Binding-site contacts:
Ligand atom OAY contacts residue PHE100 of chain 1.F at 3.3 Å.
Ligand atom OAV contacts residue PHE100 of chain 1.F at 3.7 Å.
Ligand atom CAN contacts residue PHE100 of chain 1.F at 4.2 Å (hydrophobic).
Ligand atom CAK contacts residue LEU19 of chain 1.H at 4.0 Å (hydrophobic).
Ligand atom CAZ contacts residue LEU19 of chain 1.H at 3.7 Å (hydrophobic).
Ligand atom NBC contacts residue TRP23 of chain 1.H at 3.8 Å.
Ligand atom CAE contacts residue ARG22 of chain 1.H at 3.7 Å.
Ligand atom OAF contacts residue ARG22 of chain 1.H at 4.2 Å.
Ligand atom CAA contacts residue TYR102 of chain 1.H at 3.7 Å (hydrophobic).
Ligand atom CAZ contacts residue TYR107 of chain 1.H at 3.9 Å (hydrophobic).
Ligand atom CAZ contacts residue PHE100 of chain 1.F at 3.5 Å (hydrophobic).
Ligand atom OAF contacts residue LEU19 of chain 1.H at 4.1 Å.
Ligand atom CAD contacts residue ARG22 of chain 1.H at 4.1 Å.
Ligand atom CAJ contacts residue ILE96 of chain 1.F at 4.2 Å (hydrophobic).
Ligand atom CBB contacts residue PHE100 of chain 1.F at 3.4 Å (hydrophobic).
Ligand atom CAJ contacts residue TRP103 of chain 1.H at 3.9 Å (hydrophobic).
Ligand atom CBA contacts residue PHE100 of chain 1.F at 4.2 Å (hydrophobic).
Ligand atom CAJ contacts residue TYR102 of chain 1.H at 3.5 Å (hydrophobic).
Ligand atom CAC contacts residue TRP23 of chain 1.H at 2.4 Å (hydrophobic).
Ligand atom CAL contacts residue TRP103 of chain 1.H at 4.2 Å (hydrophobic).
Ligand atom CAA contacts residue ILE96 of chain 1.F at 3.9 Å (hydrophobic).
Ligand atom CAN contacts residue LEU19 of chain 1.H at 4.5 Å (hydrophobic).
Ligand atom CAN contacts residue TRP103 of chain 1.H at 4.1 Å (hydrophobic).
Ligand atom CAE contacts residue TRP23 of chain 1.H at 3.8 Å (hydrophobic).
Ligand atom CAT contacts residue ARG22 of chain 1.H at 4.2 Å.
Ligand atom OAG contacts residue LEU19 of chain 1.H at 4.5 Å.
Ligand atom CAN contacts residue TYR107 of chain 1.H at 4.0 Å (hydrophobic).
Ligand atom CAS contacts residue TRP23 of chain 1.H at 4.1 Å (hydrophobic).
Ligand atom OAF contacts residue TYR107 of chain 1.H at 2.7 Å (h-bond).
Ligand atom OAF contacts residue PHE100 of chain 1.F at 3.6 Å.
Ligand atom CAN contacts residue ILE96 of chain 1.F at 4.4 Å (hydrophobic).
Ligand atom CAQ contacts residue PHE100 of chain 1.F at 3.7 Å (hydrophobic).
Ligand atom OAV contacts residue LEU19 of chain 1.H at 3.5 Å.
Ligand atom CAQ contacts residue LEU19 of chain 1.H at 4.1 Å (hydrophobic).
Ligand atom CAR contacts residue PHE100 of chain 1.F at 4.2 Å (hydrophobic).
Ligand atom CAC contacts residue ARG22 of chain 1.H at 4.4 Å.
Ligand atom CAT contacts residue PHE100 of chain 1.F at 3.9 Å (hydrophobic).
Ligand atom CAT contacts residue LEU19 of chain 1.H at 4.1 Å (hydrophobic).
Ligand atom CAD contacts residue TRP23 of chain 1.H at 4.4 Å (hydrophobic).
Ligand atom CAA contacts residue TRP99 of chain 1.H at 4.2 Å (hydrophobic).

Sequence of chain 1.F:
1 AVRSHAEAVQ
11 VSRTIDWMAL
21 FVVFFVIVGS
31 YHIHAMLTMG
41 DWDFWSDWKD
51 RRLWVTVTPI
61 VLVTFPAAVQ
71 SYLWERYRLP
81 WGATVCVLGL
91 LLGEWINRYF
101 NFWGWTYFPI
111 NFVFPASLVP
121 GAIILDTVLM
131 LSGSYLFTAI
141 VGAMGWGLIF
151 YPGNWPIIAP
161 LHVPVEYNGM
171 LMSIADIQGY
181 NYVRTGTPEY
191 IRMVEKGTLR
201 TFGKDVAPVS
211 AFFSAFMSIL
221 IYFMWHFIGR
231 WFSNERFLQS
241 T

Sequence of chain 1.H:
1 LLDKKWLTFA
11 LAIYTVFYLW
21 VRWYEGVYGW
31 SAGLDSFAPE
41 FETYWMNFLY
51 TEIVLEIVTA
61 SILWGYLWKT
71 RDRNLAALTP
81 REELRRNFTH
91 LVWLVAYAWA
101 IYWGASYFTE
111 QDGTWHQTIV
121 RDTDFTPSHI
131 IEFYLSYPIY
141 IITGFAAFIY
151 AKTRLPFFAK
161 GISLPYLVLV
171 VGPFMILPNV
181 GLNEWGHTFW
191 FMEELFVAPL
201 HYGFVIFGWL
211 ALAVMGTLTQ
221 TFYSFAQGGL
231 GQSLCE

A protein and the small-molecule ligand that binds it are described below.
Small molecule (SMILES): CCCCCC(=O)OC[C@H](COP(=O)(O)OCC[N+](C)(C)C)OC(=O)CCCCC